A small-molecule ligand and the protein it binds are described below.
Small molecule (SMILES): CC(=O)N[C@H]1[C@H](O[C@H]2[C@H](O)[C@@H](O)[C@H](O[C@H]3[C@H](O)[C@@H](CO)OC[C@@H]3NC(C)=O)O[C@@H]2C(=O)O)O[C@H](CO)[C@@H](O)[C@@H]1O[C@@H]1OC(C(=O)O)=C[C@H](O)[C@H]1O

Sequence of chain 1.G:
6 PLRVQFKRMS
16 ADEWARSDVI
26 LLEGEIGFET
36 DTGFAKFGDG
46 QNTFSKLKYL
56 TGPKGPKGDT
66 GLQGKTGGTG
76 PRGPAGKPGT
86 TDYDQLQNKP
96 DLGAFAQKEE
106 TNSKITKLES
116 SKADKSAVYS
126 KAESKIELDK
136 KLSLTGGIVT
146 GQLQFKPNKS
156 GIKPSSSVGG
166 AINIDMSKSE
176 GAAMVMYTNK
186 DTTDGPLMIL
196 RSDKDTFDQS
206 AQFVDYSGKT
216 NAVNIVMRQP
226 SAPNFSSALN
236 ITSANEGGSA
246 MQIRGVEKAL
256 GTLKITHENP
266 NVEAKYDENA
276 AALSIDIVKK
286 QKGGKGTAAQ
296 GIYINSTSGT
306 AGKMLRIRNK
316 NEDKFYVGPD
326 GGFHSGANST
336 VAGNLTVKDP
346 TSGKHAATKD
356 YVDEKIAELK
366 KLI

Sequence of chain 1.I:
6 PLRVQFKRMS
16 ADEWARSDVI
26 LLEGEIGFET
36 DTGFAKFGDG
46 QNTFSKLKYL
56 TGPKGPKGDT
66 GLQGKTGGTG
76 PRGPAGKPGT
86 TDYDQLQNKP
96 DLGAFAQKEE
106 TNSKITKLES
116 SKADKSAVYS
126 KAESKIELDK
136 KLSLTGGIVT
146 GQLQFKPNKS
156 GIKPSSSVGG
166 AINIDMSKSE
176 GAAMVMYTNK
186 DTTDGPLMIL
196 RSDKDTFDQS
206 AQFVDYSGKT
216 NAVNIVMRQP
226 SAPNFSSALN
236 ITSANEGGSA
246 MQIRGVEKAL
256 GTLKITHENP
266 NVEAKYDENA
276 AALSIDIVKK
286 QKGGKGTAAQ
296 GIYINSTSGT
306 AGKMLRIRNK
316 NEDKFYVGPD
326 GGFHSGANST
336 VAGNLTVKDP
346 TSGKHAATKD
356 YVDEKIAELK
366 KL

Sequence of chain 1.H:
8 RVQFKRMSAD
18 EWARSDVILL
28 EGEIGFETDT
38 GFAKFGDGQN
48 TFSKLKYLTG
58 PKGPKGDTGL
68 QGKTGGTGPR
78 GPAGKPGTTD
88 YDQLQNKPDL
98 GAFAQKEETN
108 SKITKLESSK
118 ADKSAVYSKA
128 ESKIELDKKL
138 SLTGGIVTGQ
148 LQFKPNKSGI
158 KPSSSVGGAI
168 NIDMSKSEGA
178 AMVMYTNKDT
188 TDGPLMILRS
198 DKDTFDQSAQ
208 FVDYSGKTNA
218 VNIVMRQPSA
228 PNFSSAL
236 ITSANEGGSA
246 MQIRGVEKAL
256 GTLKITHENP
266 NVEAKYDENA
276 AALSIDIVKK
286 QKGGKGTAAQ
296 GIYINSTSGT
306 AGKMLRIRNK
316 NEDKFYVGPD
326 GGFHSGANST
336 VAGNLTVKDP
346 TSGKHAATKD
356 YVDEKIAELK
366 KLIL

Binding-site contacts:
Ligand atom O2 contacts residue ALA254 of chain 1.H at 3.1 Å (h-bond).
Ligand atom O6 contacts residue ARG313 of chain 1.H at 3.6 Å.
Ligand atom O4 contacts residue TYR298 of chain 1.I at 3.2 Å.
Ligand atom O6 contacts residue ARG311 of chain 1.H at 3.2 Å (salt-bridge).
Ligand atom C7 contacts residue ASN274 of chain 1.G at 3.6 Å.
Ligand atom C8 contacts residue ASN274 of chain 1.G at 3.0 Å.
Ligand atom O7 contacts residue ARG313 of chain 1.H at 3.9 Å.
Ligand atom C3 contacts residue ARG311 of chain 1.H at 3.3 Å.
Ligand atom C1 contacts residue ASN274 of chain 1.G at 3.3 Å.
Ligand atom C5 contacts residue ARG313 of chain 1.H at 3.7 Å.
Ligand atom O5 contacts residue ARG313 of chain 1.H at 3.4 Å (salt-bridge).
Ligand atom C3 contacts residue TYR298 of chain 1.I at 3.5 Å (hydrophobic).
Ligand atom O6 contacts residue GLN295 of chain 1.I at 3.8 Å.
Ligand atom C3 contacts residue ARG313 of chain 1.H at 3.5 Å.
Ligand atom C3 contacts residue ARG311 of chain 1.H at 3.6 Å.
Ligand atom C6 contacts residue ARG313 of chain 1.H at 3.5 Å.
Ligand atom C4 contacts residue ARG313 of chain 1.H at 3.5 Å.
Ligand atom C7 contacts residue LEU255 of chain 1.H at 3.6 Å (hydrophobic).
Ligand atom O2 contacts residue GLN295 of chain 1.I at 3.0 Å (h-bond).
Ligand atom C8 contacts residue ALA276 of chain 1.G at 3.8 Å (hydrophobic).
Ligand atom C8 contacts residue LEU255 of chain 1.H at 3.4 Å (hydrophobic).
Ligand atom O7 contacts residue LEU255 of chain 1.H at 3.7 Å.
Ligand atom O3 contacts residue ARG311 of chain 1.H at 2.6 Å (salt-bridge).
Ligand atom O3 contacts residue ARG311 of chain 1.H at 3.1 Å (salt-bridge).
Ligand atom O3 contacts residue ARG313 of chain 1.H at 2.4 Å (salt-bridge).
Ligand atom O4 contacts residue ARG311 of chain 1.H at 3.1 Å (salt-bridge).
Ligand atom O6B contacts residue LYS259 of chain 1.H at 3.7 Å.
Ligand atom C2 contacts residue GLN295 of chain 1.I at 3.1 Å.
Ligand atom C2 contacts residue ALA254 of chain 1.H at 3.8 Å (hydrophobic).
Ligand atom O2 contacts residue ASN274 of chain 1.G at 3.0 Å.
Ligand atom C4 contacts residue TYR298 of chain 1.I at 3.6 Å (hydrophobic).
Ligand atom C8 contacts residue GLY256 of chain 1.H at 3.7 Å.
Ligand atom O6A contacts residue ARG313 of chain 1.H at 2.7 Å (salt-bridge).
Ligand atom O7 contacts residue ARG311 of chain 1.H at 3.3 Å (salt-bridge).
Ligand atom C4 contacts residue ARG311 of chain 1.H at 3.1 Å.
Ligand atom C2 contacts residue ASN274 of chain 1.G at 3.9 Å.
Ligand atom C2 contacts residue ARG311 of chain 1.H at 3.8 Å.
Ligand atom O2 contacts residue GLU273 of chain 1.G at 3.8 Å.
Ligand atom N2 contacts residue ASN274 of chain 1.G at 3.2 Å (h-bond).
Ligand atom O5 contacts residue TYR298 of chain 1.I at 3.7 Å.